Sequence of chain 1.B:
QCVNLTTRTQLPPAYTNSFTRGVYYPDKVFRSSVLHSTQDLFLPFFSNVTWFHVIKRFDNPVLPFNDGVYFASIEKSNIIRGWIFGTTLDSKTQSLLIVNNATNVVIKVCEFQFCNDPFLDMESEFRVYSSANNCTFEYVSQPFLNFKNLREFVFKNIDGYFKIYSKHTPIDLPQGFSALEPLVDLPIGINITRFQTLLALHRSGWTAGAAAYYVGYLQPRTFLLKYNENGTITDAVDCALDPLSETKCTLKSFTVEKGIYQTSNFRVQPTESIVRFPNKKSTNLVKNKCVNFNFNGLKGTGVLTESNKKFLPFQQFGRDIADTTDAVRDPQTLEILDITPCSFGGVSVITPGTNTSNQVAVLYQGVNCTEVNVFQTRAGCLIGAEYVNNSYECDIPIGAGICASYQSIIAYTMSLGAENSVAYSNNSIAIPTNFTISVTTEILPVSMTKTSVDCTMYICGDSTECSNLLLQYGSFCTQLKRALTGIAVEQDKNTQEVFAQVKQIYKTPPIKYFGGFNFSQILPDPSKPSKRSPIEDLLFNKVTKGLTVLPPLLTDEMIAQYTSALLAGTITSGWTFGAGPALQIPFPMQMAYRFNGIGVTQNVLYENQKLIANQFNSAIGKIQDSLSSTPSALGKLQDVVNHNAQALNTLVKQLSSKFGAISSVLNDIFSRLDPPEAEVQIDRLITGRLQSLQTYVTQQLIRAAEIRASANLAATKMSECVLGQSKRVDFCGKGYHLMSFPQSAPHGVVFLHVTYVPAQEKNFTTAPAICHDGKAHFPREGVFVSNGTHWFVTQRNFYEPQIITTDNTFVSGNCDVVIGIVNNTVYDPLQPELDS

Binding-site contacts:
Ligand atom C8 contacts residue ASN1131 of chain 1.B at 4.4 Å.
Ligand atom O5 contacts residue ASN1131 of chain 1.B at 2.3 Å (h-bond).
Ligand atom N2 contacts residue ASN1131 of chain 1.B at 2.9 Å (h-bond).
Ligand atom C2 contacts residue ASN1131 of chain 1.B at 2.5 Å.
Ligand atom C1 contacts residue ASN1131 of chain 1.B at 1.4 Å.
Ligand atom C7 contacts residue ASN1131 of chain 1.B at 3.2 Å.
Ligand atom C5 contacts residue ASN1131 of chain 1.B at 3.7 Å.
Ligand atom C3 contacts residue ASN1131 of chain 1.B at 3.8 Å.
Ligand atom O7 contacts residue ASN1131 of chain 1.B at 3.1 Å (h-bond).
Ligand atom C4 contacts residue ASN1131 of chain 1.B at 4.2 Å.

A small-molecule ligand and the protein it binds are described below.
Small molecule (SMILES): CC(=O)N[C@H]1[C@H](O[C@H]2[C@H](O)[C@@H](NC(C)=O)CO[C@@H]2CO)O[C@H](CO)[C@@H](O)[C@@H]1O